Binding-site contacts:
Ligand atom C5 contacts residue SER398 of chain 1.A at 3.5 Å.
Ligand atom C4 contacts residue ASP400 of chain 1.A at 4.3 Å.
Ligand atom C1 contacts residue GLU392 of chain 1.A at 3.5 Å.
Ligand atom O5 contacts residue ASN312 of chain 1.A at 2.3 Å (h-bond).
Ligand atom O5 contacts residue ASP400 of chain 1.A at 4.0 Å.
Ligand atom C1 contacts residue SER398 of chain 1.A at 3.5 Å.
Ligand atom C3 contacts residue GLU392 of chain 1.A at 4.1 Å.
Ligand atom N2 contacts residue ASN312 of chain 1.A at 3.0 Å (h-bond).
Ligand atom C7 contacts residue GLU392 of chain 1.A at 3.6 Å.
Ligand atom C7 contacts residue ASN312 of chain 1.A at 3.6 Å.
Ligand atom C4 contacts residue ASN312 of chain 1.A at 3.9 Å.
Ligand atom O6 contacts residue SER398 of chain 1.A at 2.8 Å (h-bond).
Ligand atom N2 contacts residue LYS393 of chain 1.A at 3.9 Å.
Ligand atom C3 contacts residue ASN312 of chain 1.A at 3.6 Å.
Ligand atom C2 contacts residue ASN312 of chain 1.A at 2.3 Å.
Ligand atom O6 contacts residue ASP400 of chain 1.A at 3.8 Å.
Ligand atom O5 contacts residue SER398 of chain 1.A at 2.5 Å (h-bond).
Ligand atom C5 contacts residue ASN312 of chain 1.A at 3.6 Å.
Ligand atom O7 contacts residue LYS393 of chain 1.A at 3.0 Å (salt-bridge).
Ligand atom C8 contacts residue HIS394 of chain 1.A at 3.7 Å.
Ligand atom O6 contacts residue TYR356 of chain 1.A at 3.8 Å.
Ligand atom O7 contacts residue HIS394 of chain 1.A at 4.3 Å.
Ligand atom C7 contacts residue HIS394 of chain 1.A at 4.4 Å.
Ligand atom C6 contacts residue ASP400 of chain 1.A at 3.9 Å.
Ligand atom C8 contacts residue ASN312 of chain 1.A at 3.7 Å.
Ligand atom C1 contacts residue ASN312 of chain 1.A at 1.4 Å.
Ligand atom C4 contacts residue SER398 of chain 1.A at 4.2 Å.
Ligand atom C8 contacts residue LYS393 of chain 1.A at 3.6 Å.
Ligand atom C5 contacts residue ASP400 of chain 1.A at 4.4 Å.
Ligand atom C2 contacts residue SER398 of chain 1.A at 4.4 Å.
Ligand atom C7 contacts residue LYS393 of chain 1.A at 3.2 Å.
Ligand atom C6 contacts residue SER398 of chain 1.A at 3.3 Å.
Ligand atom N2 contacts residue GLU392 of chain 1.A at 2.7 Å (salt-bridge).
Ligand atom C2 contacts residue GLU392 of chain 1.A at 3.6 Å.
Ligand atom O7 contacts residue GLU392 of chain 1.A at 3.6 Å.
Ligand atom O6 contacts residue ALA399 of chain 1.A at 3.7 Å.

Sequence of chain 1.A:
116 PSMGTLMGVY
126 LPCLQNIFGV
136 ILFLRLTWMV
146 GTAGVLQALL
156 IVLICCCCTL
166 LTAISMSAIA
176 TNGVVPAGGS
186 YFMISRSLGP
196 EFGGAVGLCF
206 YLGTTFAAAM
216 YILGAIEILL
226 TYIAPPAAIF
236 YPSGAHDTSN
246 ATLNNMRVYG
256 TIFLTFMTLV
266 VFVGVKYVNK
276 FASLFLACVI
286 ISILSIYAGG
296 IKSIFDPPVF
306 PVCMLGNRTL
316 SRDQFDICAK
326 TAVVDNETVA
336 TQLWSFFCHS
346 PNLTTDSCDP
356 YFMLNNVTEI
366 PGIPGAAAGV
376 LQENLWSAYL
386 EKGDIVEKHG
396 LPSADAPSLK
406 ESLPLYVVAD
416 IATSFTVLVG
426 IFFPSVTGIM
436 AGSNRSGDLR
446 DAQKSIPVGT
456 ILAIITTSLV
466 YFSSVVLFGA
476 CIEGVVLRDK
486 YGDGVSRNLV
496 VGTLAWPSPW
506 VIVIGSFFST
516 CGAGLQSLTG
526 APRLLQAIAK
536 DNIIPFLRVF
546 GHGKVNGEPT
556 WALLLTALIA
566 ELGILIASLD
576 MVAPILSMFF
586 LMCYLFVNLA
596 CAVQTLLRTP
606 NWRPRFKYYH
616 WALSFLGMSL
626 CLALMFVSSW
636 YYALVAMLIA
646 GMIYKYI

A small-molecule ligand and the protein it binds are described below.
Small molecule (SMILES): CC(=O)N[C@H]1[C@H](O[C@H]2[C@H](O)[C@@H](NC(C)=O)CO[C@@H]2CO)O[C@H](CO)[C@@H](O)[C@@H]1O